Sequence of chain 1.A:
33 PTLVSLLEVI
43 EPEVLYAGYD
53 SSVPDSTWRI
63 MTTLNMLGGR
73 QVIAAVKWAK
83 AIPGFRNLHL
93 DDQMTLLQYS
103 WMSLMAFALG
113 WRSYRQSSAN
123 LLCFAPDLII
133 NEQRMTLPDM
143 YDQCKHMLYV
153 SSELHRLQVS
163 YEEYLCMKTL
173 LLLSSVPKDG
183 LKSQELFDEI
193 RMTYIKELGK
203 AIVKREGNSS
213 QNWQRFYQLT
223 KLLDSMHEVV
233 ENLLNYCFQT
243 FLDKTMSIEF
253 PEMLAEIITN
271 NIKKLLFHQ

This protein binds this small molecule.
Small molecule (SMILES): CC#C[C@]1(O)CC[C@H]2[C@@H]3CCC4=CC(=O)CCC4=C3[C@@H](c3ccc(N(C)C)cc3)C[C@@]21C

Binding-site contacts:
Ligand atom C31 contacts residue MET149 of chain 1.A at 3.6 Å (hydrophobic).
Ligand atom O30 contacts residue GLN73 of chain 1.A at 2.8 Å (h-bond).
Ligand atom C30 contacts residue MET149 of chain 1.A at 3.7 Å (hydrophobic).
Ligand atom C25 contacts residue ASN67 of chain 1.A at 3.8 Å.
Ligand atom C28 contacts residue VAL74 of chain 1.A at 3.7 Å (hydrophobic).
Ligand atom C7 contacts residue ALA108 of chain 1.A at 3.9 Å (hydrophobic).
Ligand atom C9 contacts residue MET104 of chain 1.A at 3.8 Å (hydrophobic).
Ligand atom O30 contacts residue PHE126 of chain 1.A at 3.7 Å.
Ligand atom C6 contacts residue GLN73 of chain 1.A at 3.8 Å.
Ligand atom C2 contacts residue GLN73 of chain 1.A at 3.3 Å.
Ligand atom C17 contacts residue GLN145 of chain 1.A at 3.4 Å.
Ligand atom C1 contacts residue PHE126 of chain 1.A at 3.0 Å (hydrophobic).
Ligand atom C15 contacts residue LEU235 of chain 1.A at 3.6 Å (hydrophobic).
Ligand atom C30 contacts residue MET63 of chain 1.A at 3.8 Å (hydrophobic).
Ligand atom C23 contacts residue TRP103 of chain 1.A at 3.6 Å (hydrophobic).
Ligand atom O30 contacts residue ARG114 of chain 1.A at 2.8 Å (salt-bridge).
Ligand atom C32 contacts residue MET149 of chain 1.A at 3.9 Å (hydrophobic).
Ligand atom C15 contacts residue MET149 of chain 1.A at 3.8 Å (hydrophobic).
Ligand atom C4 contacts residue MET107 of chain 1.A at 3.8 Å (hydrophobic).
Ligand atom C7 contacts residue MET107 of chain 1.A at 3.6 Å (hydrophobic).
Ligand atom C26 contacts residue ASN67 of chain 1.A at 3.8 Å.
Ligand atom C30 contacts residue GLN145 of chain 1.A at 3.6 Å.
Ligand atom C3 contacts residue MET107 of chain 1.A at 3.6 Å (hydrophobic).
Ligand atom C32 contacts residue LEU66 of chain 1.A at 3.9 Å (hydrophobic).
Ligand atom C8 contacts residue MET149 of chain 1.A at 3.8 Å (hydrophobic).
Ligand atom C29 contacts residue PHE240 of chain 1.A at 3.7 Å (hydrophobic).
Ligand atom C16 contacts residue LEU235 of chain 1.A at 3.8 Å (hydrophobic).
Ligand atom C23 contacts residue GLY70 of chain 1.A at 3.8 Å.
Ligand atom O3 contacts residue GLN145 of chain 1.A at 2.7 Å (h-bond).
Ligand atom C8 contacts residue MET104 of chain 1.A at 3.6 Å (hydrophobic).
Ligand atom C18 contacts residue LEU66 of chain 1.A at 3.6 Å (hydrophobic).
Ligand atom O3 contacts residue MET63 of chain 1.A at 3.6 Å.
Ligand atom C22 contacts residue MET107 of chain 1.A at 3.8 Å (hydrophobic).
Ligand atom C22 contacts residue GLY70 of chain 1.A at 3.8 Å.
Ligand atom C3 contacts residue GLN73 of chain 1.A at 3.5 Å.
Ligand atom C2 contacts residue PHE126 of chain 1.A at 3.4 Å (hydrophobic).
Ligand atom C3 contacts residue LEU111 of chain 1.A at 3.6 Å (hydrophobic).
Ligand atom C1 contacts residue LEU66 of chain 1.A at 3.5 Å (hydrophobic).
Ligand atom C31 contacts residue GLN145 of chain 1.A at 3.3 Å.
Ligand atom C26 contacts residue LEU66 of chain 1.A at 3.2 Å (hydrophobic).